The small molecule below binds the protein below.
Small molecule (SMILES): O=C(O)CCC(=O)C(=O)O

Sequence of chain 1.B:
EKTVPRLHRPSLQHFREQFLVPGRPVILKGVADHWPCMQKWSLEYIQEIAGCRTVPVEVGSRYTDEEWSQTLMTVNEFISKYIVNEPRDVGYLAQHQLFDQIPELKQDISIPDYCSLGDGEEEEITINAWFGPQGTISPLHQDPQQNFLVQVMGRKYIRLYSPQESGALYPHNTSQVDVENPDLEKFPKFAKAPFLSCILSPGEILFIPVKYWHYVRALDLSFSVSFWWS

Binding-site contacts:
Ligand atom C1 contacts residue ASN159 of chain 1.B at 3.3 Å.
Ligand atom C1 contacts residue NI1 of chain 1.E at 2.8 Å.
Ligand atom O5 contacts residue NI1 of chain 1.E at 2.1 Å (h-bond).
Ligand atom C3 contacts residue TRP142 of chain 1.B at 3.9 Å (hydrophobic).
Ligand atom O1 contacts residue NI1 of chain 1.E at 2.1 Å (h-bond).
Ligand atom O4 contacts residue TRP142 of chain 1.B at 3.9 Å.
Ligand atom C5 contacts residue LYS168 of chain 1.B at 3.6 Å.
Ligand atom C1 contacts residue TRP246 of chain 1.B at 4.0 Å (hydrophobic).
Ligand atom O5 contacts residue HIS232 of chain 1.B at 3.2 Å (h-bond).
Ligand atom O3 contacts residue LYS168 of chain 1.B at 2.8 Å (salt-bridge).
Ligand atom O5 contacts residue TRP142 of chain 1.B at 4.0 Å.
Ligand atom C2 contacts residue HIS153 of chain 1.B at 3.9 Å.
Ligand atom O5 contacts residue HIS153 of chain 1.B at 2.8 Å (h-bond).
Ligand atom C5 contacts residue TYR104 of chain 1.B at 3.4 Å (hydrophobic).
Ligand atom C1 contacts residue ASP155 of chain 1.B at 3.9 Å.
Ligand atom O4 contacts residue TYR104 of chain 1.B at 2.6 Å (h-bond).
Ligand atom O2 contacts residue LEU161 of chain 1.B at 3.8 Å.
Ligand atom C2 contacts residue NI1 of chain 1.E at 2.8 Å.
Ligand atom O2 contacts residue TRP246 of chain 1.B at 3.9 Å.
Ligand atom O2 contacts residue ASN159 of chain 1.B at 2.9 Å (h-bond).
Ligand atom O4 contacts residue LYS168 of chain 1.B at 3.6 Å (salt-bridge).
Ligand atom O4 contacts residue VAL234 of chain 1.B at 3.5 Å.
Ligand atom C5 contacts residue SER150 of chain 1.B at 3.5 Å.
Ligand atom O3 contacts residue TYR104 of chain 1.B at 3.6 Å.
Ligand atom O1 contacts residue ASN159 of chain 1.B at 3.2 Å (h-bond).
Ligand atom C5 contacts residue VAL234 of chain 1.B at 3.6 Å (hydrophobic).
Ligand atom C5 contacts residue TRP142 of chain 1.B at 3.7 Å (hydrophobic).
Ligand atom O2 contacts residue SER244 of chain 1.B at 3.3 Å.
Ligand atom C4 contacts residue TRP142 of chain 1.B at 3.7 Å (hydrophobic).
Ligand atom C2 contacts residue HIS232 of chain 1.B at 3.8 Å.
Ligand atom O1 contacts residue ASP155 of chain 1.B at 2.7 Å (salt-bridge).
Ligand atom C1 contacts residue TRP142 of chain 1.B at 3.7 Å (hydrophobic).
Ligand atom O3 contacts residue VAL234 of chain 1.B at 3.5 Å.
Ligand atom O4 contacts residue SER150 of chain 1.B at 2.9 Å (h-bond).
Ligand atom O1 contacts residue HIS232 of chain 1.B at 3.4 Å (h-bond).
Ligand atom C1 contacts residue HIS232 of chain 1.B at 3.9 Å.
Ligand atom O1 contacts residue TRP246 of chain 1.B at 3.2 Å (h-bond).
Ligand atom O2 contacts residue TRP142 of chain 1.B at 3.6 Å.
Ligand atom C4 contacts residue SER150 of chain 1.B at 3.3 Å.
Ligand atom C2 contacts residue TRP142 of chain 1.B at 3.7 Å (hydrophobic).